Sequence of chain 1.B:
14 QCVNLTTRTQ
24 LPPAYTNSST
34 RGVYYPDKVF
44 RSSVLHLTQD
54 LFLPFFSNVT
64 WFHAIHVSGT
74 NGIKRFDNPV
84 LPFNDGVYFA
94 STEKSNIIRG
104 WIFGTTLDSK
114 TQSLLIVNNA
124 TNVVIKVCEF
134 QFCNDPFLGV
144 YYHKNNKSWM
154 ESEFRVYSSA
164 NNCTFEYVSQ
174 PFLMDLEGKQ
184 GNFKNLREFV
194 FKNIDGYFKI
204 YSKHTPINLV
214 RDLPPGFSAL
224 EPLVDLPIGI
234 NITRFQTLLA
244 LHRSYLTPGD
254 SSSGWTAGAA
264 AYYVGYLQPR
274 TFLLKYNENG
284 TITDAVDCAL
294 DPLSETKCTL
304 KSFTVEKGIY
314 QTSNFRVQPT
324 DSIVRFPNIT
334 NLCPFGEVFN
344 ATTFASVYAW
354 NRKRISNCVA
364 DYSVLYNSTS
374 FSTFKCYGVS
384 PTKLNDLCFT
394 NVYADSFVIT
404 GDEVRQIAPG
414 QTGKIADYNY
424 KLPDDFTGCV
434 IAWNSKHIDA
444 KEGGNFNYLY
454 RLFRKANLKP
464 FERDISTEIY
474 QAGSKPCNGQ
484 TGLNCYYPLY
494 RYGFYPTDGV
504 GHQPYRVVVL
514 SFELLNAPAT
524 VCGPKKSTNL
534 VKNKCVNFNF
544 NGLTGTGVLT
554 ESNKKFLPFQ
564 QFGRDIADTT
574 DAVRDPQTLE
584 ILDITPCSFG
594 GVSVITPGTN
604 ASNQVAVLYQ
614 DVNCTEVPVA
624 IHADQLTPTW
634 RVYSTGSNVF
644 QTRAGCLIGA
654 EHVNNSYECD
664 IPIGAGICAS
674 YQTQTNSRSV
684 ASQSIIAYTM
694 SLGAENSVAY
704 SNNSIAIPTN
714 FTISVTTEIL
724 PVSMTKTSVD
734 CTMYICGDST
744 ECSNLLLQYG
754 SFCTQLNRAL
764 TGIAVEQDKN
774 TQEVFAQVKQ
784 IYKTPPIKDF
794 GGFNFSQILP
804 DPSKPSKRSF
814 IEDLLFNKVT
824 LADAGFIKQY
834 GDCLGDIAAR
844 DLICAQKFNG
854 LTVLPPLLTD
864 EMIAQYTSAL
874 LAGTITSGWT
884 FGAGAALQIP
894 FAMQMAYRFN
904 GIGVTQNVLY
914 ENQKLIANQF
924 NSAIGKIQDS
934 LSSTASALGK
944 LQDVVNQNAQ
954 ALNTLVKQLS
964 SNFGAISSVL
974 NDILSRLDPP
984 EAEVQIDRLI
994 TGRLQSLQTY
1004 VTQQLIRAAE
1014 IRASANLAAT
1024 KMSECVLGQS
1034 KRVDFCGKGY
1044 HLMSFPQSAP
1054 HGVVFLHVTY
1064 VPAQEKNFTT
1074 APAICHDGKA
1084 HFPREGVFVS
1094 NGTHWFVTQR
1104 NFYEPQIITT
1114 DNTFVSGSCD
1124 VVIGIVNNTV

Binding-site contacts:
Ligand atom C8 contacts residue ASN282 of chain 1.B at 3.5 Å.
Ligand atom O7 contacts residue ASN280 of chain 1.B at 4.2 Å.
Ligand atom O5 contacts residue ASN282 of chain 1.B at 2.3 Å (h-bond).
Ligand atom N2 contacts residue ASN282 of chain 1.B at 3.0 Å (h-bond).
Ligand atom C1 contacts residue ASN282 of chain 1.B at 1.4 Å.
Ligand atom C2 contacts residue ASN282 of chain 1.B at 2.5 Å.
Ligand atom C7 contacts residue ASN280 of chain 1.B at 4.5 Å.
Ligand atom C8 contacts residue GLU281 of chain 1.B at 3.4 Å.
Ligand atom C7 contacts residue GLU281 of chain 1.B at 3.6 Å.
Ligand atom O7 contacts residue GLU281 of chain 1.B at 3.0 Å (salt-bridge).
Ligand atom C7 contacts residue ASN282 of chain 1.B at 3.6 Å.
Ligand atom C5 contacts residue ASN282 of chain 1.B at 3.6 Å.
Ligand atom C3 contacts residue ASN282 of chain 1.B at 3.8 Å.
Ligand atom N2 contacts residue ASN280 of chain 1.B at 4.1 Å.
Ligand atom O6 contacts residue ASN282 of chain 1.B at 4.5 Å.
Ligand atom C4 contacts residue ASN282 of chain 1.B at 4.2 Å.
Ligand atom O7 contacts residue ASN282 of chain 1.B at 4.5 Å.

This protein binds this small molecule.
Small molecule (SMILES): CC(=O)N[C@@H]1[C@@H](O)[C@H](O)[C@@H](CO)O[C@H]1O